This protein binds this small molecule.
Small molecule (SMILES): CC(=O)N[C@H]1[C@H](O[C@H]2[C@H](O)[C@@H](NC(C)=O)CO[C@@H]2CO)O[C@H](CO)[C@@H](O)[C@@H]1O

Binding-site contacts:
Ligand atom C1 contacts residue ASN721 of chain 1.B at 1.4 Å.
Ligand atom O6 contacts residue GLN930 of chain 1.B at 4.4 Å.
Ligand atom C4 contacts residue ASN721 of chain 1.B at 4.2 Å.
Ligand atom O5 contacts residue ASN721 of chain 1.B at 2.4 Å (h-bond).
Ligand atom C8 contacts residue THR720 of chain 1.B at 4.3 Å.
Ligand atom C2 contacts residue ASN721 of chain 1.B at 2.4 Å.
Ligand atom C5 contacts residue ASN721 of chain 1.B at 3.7 Å.
Ligand atom C5 contacts residue LEU926 of chain 1.B at 4.3 Å (hydrophobic).
Ligand atom O4 contacts residue LEU926 of chain 1.B at 4.3 Å.
Ligand atom C3 contacts residue LEU926 of chain 1.B at 4.4 Å (hydrophobic).
Ligand atom C7 contacts residue ASN721 of chain 1.B at 3.4 Å.
Ligand atom C3 contacts residue ASN721 of chain 1.B at 3.8 Å.
Ligand atom N2 contacts residue ASN721 of chain 1.B at 2.9 Å (h-bond).
Ligand atom O7 contacts residue ASN721 of chain 1.B at 3.5 Å (h-bond).
Ligand atom C1 contacts residue GLN1075 of chain 1.B at 4.4 Å.
Ligand atom O5 contacts residue GLN1075 of chain 1.B at 4.0 Å.
Ligand atom C8 contacts residue ASN721 of chain 1.B at 4.5 Å.

Sequence of chain 1.B:
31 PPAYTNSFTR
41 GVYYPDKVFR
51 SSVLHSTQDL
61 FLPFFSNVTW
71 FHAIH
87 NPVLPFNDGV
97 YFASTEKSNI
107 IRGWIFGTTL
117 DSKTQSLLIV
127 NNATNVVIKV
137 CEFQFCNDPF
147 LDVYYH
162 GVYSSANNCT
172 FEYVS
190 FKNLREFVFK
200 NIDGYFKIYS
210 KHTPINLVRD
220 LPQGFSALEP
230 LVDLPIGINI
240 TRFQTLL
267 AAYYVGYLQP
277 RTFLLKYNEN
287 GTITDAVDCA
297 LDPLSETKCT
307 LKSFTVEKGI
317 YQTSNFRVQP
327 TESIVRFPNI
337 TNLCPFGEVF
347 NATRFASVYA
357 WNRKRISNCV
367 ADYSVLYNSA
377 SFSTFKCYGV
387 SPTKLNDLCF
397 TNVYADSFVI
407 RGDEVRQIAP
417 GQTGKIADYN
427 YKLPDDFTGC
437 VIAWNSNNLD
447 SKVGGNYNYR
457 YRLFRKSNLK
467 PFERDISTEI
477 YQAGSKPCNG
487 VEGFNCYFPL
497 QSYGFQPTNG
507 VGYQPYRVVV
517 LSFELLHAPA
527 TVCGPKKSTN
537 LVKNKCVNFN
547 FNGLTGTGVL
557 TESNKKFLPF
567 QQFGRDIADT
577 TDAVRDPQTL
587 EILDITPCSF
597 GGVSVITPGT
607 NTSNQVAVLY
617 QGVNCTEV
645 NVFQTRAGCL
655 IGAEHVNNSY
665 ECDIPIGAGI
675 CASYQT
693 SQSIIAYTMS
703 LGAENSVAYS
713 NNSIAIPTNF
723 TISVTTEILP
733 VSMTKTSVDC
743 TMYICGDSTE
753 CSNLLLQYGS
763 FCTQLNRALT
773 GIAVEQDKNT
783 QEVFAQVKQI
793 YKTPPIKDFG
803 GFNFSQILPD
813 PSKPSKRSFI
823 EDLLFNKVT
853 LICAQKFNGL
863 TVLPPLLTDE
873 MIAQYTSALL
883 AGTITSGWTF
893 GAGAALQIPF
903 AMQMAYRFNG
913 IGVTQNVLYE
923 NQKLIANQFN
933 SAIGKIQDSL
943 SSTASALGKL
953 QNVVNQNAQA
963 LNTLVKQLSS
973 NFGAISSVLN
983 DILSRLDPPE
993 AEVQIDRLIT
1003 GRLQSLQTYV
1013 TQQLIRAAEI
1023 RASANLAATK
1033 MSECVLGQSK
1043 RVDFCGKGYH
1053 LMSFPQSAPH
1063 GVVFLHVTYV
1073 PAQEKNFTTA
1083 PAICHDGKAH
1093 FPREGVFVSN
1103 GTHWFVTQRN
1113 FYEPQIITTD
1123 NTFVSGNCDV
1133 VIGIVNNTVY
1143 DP